Binding-site contacts:
Ligand atom O6 contacts residue ASN616 of chain 1.B at 3.8 Å.
Ligand atom O7 contacts residue THR618 of chain 1.B at 3.9 Å.
Ligand atom O3 contacts residue THR618 of chain 1.B at 4.4 Å.
Ligand atom C2 contacts residue ASN616 of chain 1.B at 2.5 Å.
Ligand atom N2 contacts residue ASN616 of chain 1.B at 3.7 Å.
Ligand atom C6 contacts residue ASN616 of chain 1.B at 3.4 Å.
Ligand atom O4 contacts residue ASN616 of chain 1.B at 4.5 Å.
Ligand atom C1 contacts residue THR618 of chain 1.B at 3.9 Å.
Ligand atom C1 contacts residue ASN616 of chain 1.B at 1.4 Å.
Ligand atom C3 contacts residue ASN616 of chain 1.B at 3.3 Å.
Ligand atom C7 contacts residue THR618 of chain 1.B at 4.2 Å.
Ligand atom N2 contacts residue THR618 of chain 1.B at 3.7 Å.
Ligand atom O5 contacts residue ASN616 of chain 1.B at 2.4 Å (h-bond).
Ligand atom O3 contacts residue ASN616 of chain 1.B at 4.0 Å.
Ligand atom C4 contacts residue ASN616 of chain 1.B at 3.1 Å.
Ligand atom C5 contacts residue ASN616 of chain 1.B at 3.0 Å.
Ligand atom C2 contacts residue THR618 of chain 1.B at 3.7 Å.

A small-molecule ligand and the protein it binds are described below.
Small molecule (SMILES): CC(=O)N[C@@H]1[C@@H](O)[C@H](O)[C@@H](CO)O[C@H]1O

Sequence of chain 1.B:
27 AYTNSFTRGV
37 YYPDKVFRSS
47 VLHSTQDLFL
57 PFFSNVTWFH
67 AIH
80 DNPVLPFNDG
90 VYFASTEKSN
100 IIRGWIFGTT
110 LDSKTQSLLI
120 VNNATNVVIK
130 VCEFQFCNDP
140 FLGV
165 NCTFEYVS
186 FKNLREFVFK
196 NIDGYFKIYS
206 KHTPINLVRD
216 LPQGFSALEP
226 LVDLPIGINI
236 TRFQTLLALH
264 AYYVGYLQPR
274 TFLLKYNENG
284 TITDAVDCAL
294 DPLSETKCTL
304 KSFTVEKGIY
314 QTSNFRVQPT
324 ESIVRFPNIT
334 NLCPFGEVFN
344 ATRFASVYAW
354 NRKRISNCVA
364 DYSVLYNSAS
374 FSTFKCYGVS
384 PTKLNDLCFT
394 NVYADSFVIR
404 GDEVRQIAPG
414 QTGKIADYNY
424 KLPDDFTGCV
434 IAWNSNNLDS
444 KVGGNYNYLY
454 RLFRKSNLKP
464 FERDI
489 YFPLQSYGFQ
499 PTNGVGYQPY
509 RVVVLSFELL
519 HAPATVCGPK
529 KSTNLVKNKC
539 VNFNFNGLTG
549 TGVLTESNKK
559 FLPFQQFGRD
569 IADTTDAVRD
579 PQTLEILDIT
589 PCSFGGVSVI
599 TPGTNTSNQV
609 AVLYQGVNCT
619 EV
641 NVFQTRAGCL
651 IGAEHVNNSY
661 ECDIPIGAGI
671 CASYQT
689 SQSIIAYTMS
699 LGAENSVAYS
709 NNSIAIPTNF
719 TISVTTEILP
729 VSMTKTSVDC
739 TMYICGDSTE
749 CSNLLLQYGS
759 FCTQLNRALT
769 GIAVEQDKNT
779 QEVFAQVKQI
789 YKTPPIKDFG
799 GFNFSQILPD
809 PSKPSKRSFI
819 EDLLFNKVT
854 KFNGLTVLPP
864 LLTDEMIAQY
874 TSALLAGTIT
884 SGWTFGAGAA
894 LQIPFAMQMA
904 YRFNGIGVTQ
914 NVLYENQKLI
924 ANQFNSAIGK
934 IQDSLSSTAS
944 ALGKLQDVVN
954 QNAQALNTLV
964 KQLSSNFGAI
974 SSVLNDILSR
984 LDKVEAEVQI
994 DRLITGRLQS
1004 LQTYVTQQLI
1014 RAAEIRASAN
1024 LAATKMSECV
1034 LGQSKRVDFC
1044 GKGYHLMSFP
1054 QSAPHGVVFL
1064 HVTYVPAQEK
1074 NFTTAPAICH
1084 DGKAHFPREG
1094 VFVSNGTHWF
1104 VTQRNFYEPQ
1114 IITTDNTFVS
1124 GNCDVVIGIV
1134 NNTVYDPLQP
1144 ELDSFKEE